The small molecule below binds the protein below.
Small molecule (SMILES): CC(=O)N[C@H]1[C@H](O[C@H]2[C@H](O)[C@@H](NC(C)=O)CO[C@@H]2CO)O[C@H](CO)[C@@H](O)[C@@H]1O

Binding-site contacts:
Ligand atom C1 contacts residue ASN60 of chain 1.BB at 1.4 Å.
Ligand atom C2 contacts residue ASN60 of chain 1.BB at 2.5 Å.
Ligand atom C7 contacts residue ASN60 of chain 1.BB at 3.2 Å.
Ligand atom O5 contacts residue THR103 of chain 1.BB at 4.4 Å.
Ligand atom O5 contacts residue ASN60 of chain 1.BB at 2.4 Å (h-bond).
Ligand atom C8 contacts residue ASN60 of chain 1.BB at 4.3 Å.
Ligand atom O7 contacts residue ASN60 of chain 1.BB at 3.2 Å (h-bond).
Ligand atom N2 contacts residue ASN60 of chain 1.BB at 2.8 Å (h-bond).
Ligand atom O6 contacts residue GLU105 of chain 1.BB at 4.1 Å.
Ligand atom C3 contacts residue ASN60 of chain 1.BB at 3.8 Å.
Ligand atom C4 contacts residue ASN60 of chain 1.BB at 4.3 Å.
Ligand atom C5 contacts residue ASN60 of chain 1.BB at 3.6 Å.
Ligand atom O7 contacts residue NAG1 of chain 1.JJ at 3.4 Å (h-bond).
Ligand atom C8 contacts residue THR47 of chain 1.BB at 3.6 Å.

Sequence of chain 1.BB:
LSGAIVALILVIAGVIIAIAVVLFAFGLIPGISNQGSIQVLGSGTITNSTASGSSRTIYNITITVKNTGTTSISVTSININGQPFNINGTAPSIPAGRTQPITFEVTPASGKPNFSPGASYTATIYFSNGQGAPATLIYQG